Binding-site contacts:
Ligand atom O contacts residue SER47 of chain 4.H at 2.9 Å (h-bond).
Ligand atom CD1 contacts residue SER47 of chain 4.H at 3.5 Å.
Ligand atom CE2 contacts residue ALA40 of chain 4.I at 4.0 Å (hydrophobic).
Ligand atom N contacts residue ASP23 of chain 4.H at 3.1 Å (salt-bridge).
Ligand atom O contacts residue ARG20 of chain 4.H at 3.5 Å.
Ligand atom CA contacts residue GLY21 of chain 4.H at 3.5 Å.
Ligand atom CA contacts residue THR24 of chain 4.H at 3.2 Å.
Ligand atom C contacts residue SER47 of chain 4.H at 3.5 Å.
Ligand atom CB contacts residue SER47 of chain 4.H at 3.4 Å.
Ligand atom CA contacts residue THR19 of chain 4.H at 3.7 Å.
Ligand atom C contacts residue GLY21 of chain 4.H at 3.4 Å.
Ligand atom N contacts residue THR19 of chain 4.H at 2.8 Å (h-bond).
Ligand atom NE1 contacts residue ALA40 of chain 4.I at 3.8 Å.
Ligand atom CG contacts residue SER47 of chain 4.H at 3.8 Å.
Ligand atom CE3 contacts residue HIS27 of chain 4.I at 4.0 Å.
Ligand atom CB contacts residue THR19 of chain 4.H at 3.7 Å.
Ligand atom N contacts residue THR24 of chain 4.H at 2.8 Å (h-bond).
Ligand atom CE2 contacts residue GLN41 of chain 4.I at 4.0 Å.
Ligand atom CD1 contacts residue GLN41 of chain 4.I at 3.6 Å.
Ligand atom CD1 contacts residue THR43 of chain 4.I at 3.9 Å.
Ligand atom CH2 contacts residue GLY17 of chain 4.I at 3.5 Å.
Ligand atom OXT contacts residue THR46 of chain 4.I at 2.8 Å (h-bond).
Ligand atom O contacts residue GLY21 of chain 4.H at 3.0 Å (h-bond).
Ligand atom OXT contacts residue HIS45 of chain 4.I at 3.8 Å.
Ligand atom O contacts residue THR43 of chain 4.I at 3.6 Å (h-bond).
Ligand atom CZ2 contacts residue THR46 of chain 4.I at 4.0 Å.
Ligand atom C contacts residue THR46 of chain 4.I at 3.9 Å.
Ligand atom CA contacts residue SER47 of chain 4.H at 3.9 Å.
Ligand atom CE3 contacts residue HIS28 of chain 4.I at 4.0 Å.
Ligand atom O contacts residue THR19 of chain 4.H at 4.0 Å.
Ligand atom CZ2 contacts residue ALA40 of chain 4.I at 3.9 Å (hydrophobic).
Ligand atom OXT contacts residue GLY21 of chain 4.H at 3.9 Å.
Ligand atom NE1 contacts residue GLN41 of chain 4.I at 2.9 Å (h-bond).
Ligand atom OXT contacts residue THR43 of chain 4.I at 2.6 Å (h-bond).
Ligand atom CZ3 contacts residue HIS28 of chain 4.I at 4.0 Å.
Ligand atom CB contacts residue THR24 of chain 4.H at 3.6 Å.
Ligand atom C contacts residue THR43 of chain 4.I at 3.5 Å.
Ligand atom CZ2 contacts residue ILE49 of chain 4.I at 3.9 Å (hydrophobic).
Ligand atom CZ3 contacts residue GLY17 of chain 4.I at 3.6 Å.
Ligand atom N contacts residue GLY21 of chain 4.H at 2.8 Å (h-bond).

Sequence of chain 4.I:
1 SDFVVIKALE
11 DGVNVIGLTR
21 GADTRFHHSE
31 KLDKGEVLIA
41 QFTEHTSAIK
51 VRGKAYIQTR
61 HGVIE

Sequence of chain 4.H:
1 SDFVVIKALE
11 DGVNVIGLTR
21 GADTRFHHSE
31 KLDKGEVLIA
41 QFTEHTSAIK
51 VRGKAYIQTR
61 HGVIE

A protein and the small-molecule ligand that binds it are described below.
Small molecule (SMILES): N[C@@H](Cc1c[nH]c2ccccc12)C(=O)O